Binding-site contacts:
Ligand atom C18 contacts residue GLY43 of chain 1.A at 3.6 Å.
Ligand atom C12 contacts residue THR241 of chain 1.A at 3.3 Å.
Ligand atom C9 contacts residue GLN82 of chain 1.A at 3.3 Å.
Ligand atom F2 contacts residue LEU39 of chain 1.A at 3.6 Å.
Ligand atom C16 contacts residue ASP41 of chain 1.A at 3.5 Å.
Ligand atom C18 contacts residue ASP237 of chain 1.A at 3.4 Å.
Ligand atom C33 contacts residue PRO79 of chain 1.A at 3.2 Å (hydrophobic).
Ligand atom C11 contacts residue GLY20 of chain 1.A at 3.4 Å.
Ligand atom N3 contacts residue GLY43 of chain 1.A at 3.0 Å (h-bond).
Ligand atom C17 contacts residue ASP41 of chain 1.A at 3.4 Å.
Ligand atom N3 contacts residue ASP237 of chain 1.A at 2.6 Å (salt-bridge).
Ligand atom C37 contacts residue GLY239 of chain 1.A at 3.5 Å.
Ligand atom C21 contacts residue LEU39 of chain 1.A at 3.5 Å (hydrophobic).
Ligand atom C21 contacts residue GLY239 of chain 1.A at 3.4 Å.
Ligand atom C34 contacts residue ARG137 of chain 1.A at 3.4 Å.
Ligand atom C8 contacts residue GLN82 of chain 1.A at 3.4 Å.
Ligand atom C10 contacts residue GLY20 of chain 1.A at 3.2 Å.
Ligand atom O2 contacts residue THR81 of chain 1.A at 3.2 Å (h-bond).
Ligand atom F1 contacts residue GLN82 of chain 1.A at 2.8 Å.
Ligand atom C24 contacts residue GLN82 of chain 1.A at 3.3 Å.
Ligand atom C10 contacts residue ILE119 of chain 1.A at 3.5 Å (hydrophobic).
Ligand atom O3 contacts residue ASP41 of chain 1.A at 2.7 Å (salt-bridge).
Ligand atom N2 contacts residue GLY239 of chain 1.A at 3.0 Å (h-bond).
Ligand atom C11 contacts residue THR241 of chain 1.A at 3.5 Å.
Ligand atom C27 contacts residue ASP237 of chain 1.A at 3.2 Å.
Ligand atom O4 contacts residue GLY43 of chain 1.A at 3.1 Å (h-bond).
Ligand atom C36 contacts residue GLY43 of chain 1.A at 3.6 Å.
Ligand atom C17 contacts residue GLY239 of chain 1.A at 3.5 Å.
Ligand atom O1 contacts residue THR241 of chain 1.A at 2.8 Å (h-bond).
Ligand atom O3 contacts residue SER44 of chain 1.A at 3.5 Å.
Ligand atom F2 contacts residue TRP124 of chain 1.A at 3.5 Å.
Ligand atom F1 contacts residue GLY83 of chain 1.A at 3.4 Å.
Ligand atom O2 contacts residue TYR80 of chain 1.A at 3.5 Å.
Ligand atom C5 contacts residue GLY239 of chain 1.A at 3.5 Å.
Ligand atom C3 contacts residue GLN82 of chain 1.A at 3.5 Å.
Ligand atom O2 contacts residue GLN82 of chain 1.A at 3.1 Å (h-bond).
Ligand atom O3 contacts residue GLY43 of chain 1.A at 3.2 Å (h-bond).
Ligand atom F1 contacts residue PHE117 of chain 1.A at 3.2 Å.
Ligand atom O4 contacts residue TYR207 of chain 1.A at 3.3 Å.
Ligand atom O5 contacts residue THR241 of chain 1.A at 2.8 Å (h-bond).

A protein and the small-molecule ligand that binds it are described below.
Small molecule (SMILES): COC[C@H]1CCCN1C(=O)c1cc(C)cc(C(=O)N[C@@H](Cc2cc(F)cc(F)c2)[C@H](O)[C@H]2C[C@@H](Oc3ccccc3)CN2)c1

Sequence of chain 1.A:
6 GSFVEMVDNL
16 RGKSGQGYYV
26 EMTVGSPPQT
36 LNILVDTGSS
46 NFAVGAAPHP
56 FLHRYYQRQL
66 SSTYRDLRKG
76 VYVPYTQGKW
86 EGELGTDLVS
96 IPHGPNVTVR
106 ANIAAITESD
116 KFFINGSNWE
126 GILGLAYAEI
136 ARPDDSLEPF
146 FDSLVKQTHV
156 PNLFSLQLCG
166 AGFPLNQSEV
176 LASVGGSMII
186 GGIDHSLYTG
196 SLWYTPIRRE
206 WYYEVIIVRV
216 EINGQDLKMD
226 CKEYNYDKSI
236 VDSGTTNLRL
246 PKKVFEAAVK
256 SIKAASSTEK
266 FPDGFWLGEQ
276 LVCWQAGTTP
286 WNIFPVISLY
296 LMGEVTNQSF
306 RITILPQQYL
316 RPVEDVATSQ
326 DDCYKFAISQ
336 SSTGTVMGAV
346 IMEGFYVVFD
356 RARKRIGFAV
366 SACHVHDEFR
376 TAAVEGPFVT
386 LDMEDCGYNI